Sequence of chain 1.E:
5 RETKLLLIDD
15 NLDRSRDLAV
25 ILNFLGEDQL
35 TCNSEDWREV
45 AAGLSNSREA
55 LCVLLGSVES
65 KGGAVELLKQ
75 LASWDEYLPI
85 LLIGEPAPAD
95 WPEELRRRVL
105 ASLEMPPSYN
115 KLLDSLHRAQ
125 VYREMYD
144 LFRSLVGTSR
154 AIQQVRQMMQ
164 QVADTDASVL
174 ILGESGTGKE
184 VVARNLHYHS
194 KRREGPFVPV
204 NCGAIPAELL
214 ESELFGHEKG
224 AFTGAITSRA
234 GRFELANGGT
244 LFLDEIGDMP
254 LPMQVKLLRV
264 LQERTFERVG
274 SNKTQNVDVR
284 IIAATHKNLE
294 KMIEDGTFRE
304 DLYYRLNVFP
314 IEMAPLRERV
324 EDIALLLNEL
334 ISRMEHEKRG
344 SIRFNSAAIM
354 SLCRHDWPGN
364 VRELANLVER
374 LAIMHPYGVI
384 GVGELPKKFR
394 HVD

Sequence of chain 1.A:
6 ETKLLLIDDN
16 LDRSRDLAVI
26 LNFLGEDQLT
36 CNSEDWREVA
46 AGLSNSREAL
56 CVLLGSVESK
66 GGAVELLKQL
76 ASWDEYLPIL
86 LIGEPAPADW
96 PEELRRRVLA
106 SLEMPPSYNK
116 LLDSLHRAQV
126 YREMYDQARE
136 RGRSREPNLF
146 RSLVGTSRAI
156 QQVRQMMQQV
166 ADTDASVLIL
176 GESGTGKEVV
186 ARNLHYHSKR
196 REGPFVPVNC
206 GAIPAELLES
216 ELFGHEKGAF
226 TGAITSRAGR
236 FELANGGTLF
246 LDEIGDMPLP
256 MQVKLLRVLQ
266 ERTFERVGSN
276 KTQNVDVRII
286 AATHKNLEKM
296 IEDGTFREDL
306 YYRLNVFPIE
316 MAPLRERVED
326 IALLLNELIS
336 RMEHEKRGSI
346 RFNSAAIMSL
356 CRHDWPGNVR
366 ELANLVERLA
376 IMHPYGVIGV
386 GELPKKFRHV

Binding-site contacts:
Ligand atom N2 contacts residue SER335 of chain 1.A at 3.5 Å (h-bond).
Ligand atom C6 contacts residue ARG336 of chain 1.A at 3.6 Å.
Ligand atom O4' contacts residue HIS339 of chain 1.A at 3.3 Å (h-bond).
Ligand atom C6 contacts residue ARG146 of chain 1.A at 3.4 Å.
Ligand atom C2 contacts residue ARG146 of chain 1.A at 3.5 Å.
Ligand atom C8 contacts residue ARG140 of chain 1.A at 3.6 Å.
Ligand atom C61 contacts residue C2E1 of chain 1.G at 3.2 Å.
Ligand atom C51 contacts residue C2E1 of chain 1.G at 3.3 Å.
Ligand atom O61 contacts residue C2E1 of chain 1.G at 3.0 Å.
Ligand atom O2P contacts residue C2E1 of chain 1.G at 2.9 Å (h-bond).
Ligand atom O61 contacts residue ARG153 of chain 1.E at 2.3 Å (salt-bridge).
Ligand atom C5 contacts residue ARG140 of chain 1.A at 3.5 Å.
Ligand atom N7 contacts residue ARG140 of chain 1.A at 2.9 Å (salt-bridge).
Ligand atom C1' contacts residue HIS339 of chain 1.A at 3.2 Å.
Ligand atom N7 contacts residue C2E1 of chain 1.G at 3.4 Å.
Ligand atom O6 contacts residue ARG140 of chain 1.A at 3.0 Å (salt-bridge).
Ligand atom C4 contacts residue ARG146 of chain 1.A at 3.4 Å.
Ligand atom C61 contacts residue ARG153 of chain 1.E at 3.3 Å.
Ligand atom N1 contacts residue GLU332 of chain 1.A at 2.9 Å (salt-bridge).
Ligand atom C41 contacts residue C2E1 of chain 1.G at 3.6 Å.
Ligand atom N71 contacts residue ARG153 of chain 1.E at 3.7 Å.
Ligand atom O6 contacts residue GLU332 of chain 1.A at 3.4 Å (salt-bridge).
Ligand atom N71 contacts residue C2E1 of chain 1.G at 3.0 Å (h-bond).
Ligand atom N1 contacts residue ARG146 of chain 1.A at 3.2 Å (salt-bridge).
Ligand atom N9 contacts residue ARG146 of chain 1.A at 3.7 Å.
Ligand atom N91 contacts residue C2E1 of chain 1.G at 3.5 Å (h-bond).
Ligand atom O6 contacts residue ARG146 of chain 1.A at 3.6 Å.
Ligand atom C21 contacts residue C2E1 of chain 1.G at 3.5 Å.
Ligand atom N21 contacts residue C2E1 of chain 1.G at 3.2 Å (h-bond).
Ligand atom O6 contacts residue ARG336 of chain 1.A at 3.2 Å.
Ligand atom C5 contacts residue ARG146 of chain 1.A at 3.7 Å.
Ligand atom C8 contacts residue C2E1 of chain 1.G at 3.2 Å.
Ligand atom N11 contacts residue C2E1 of chain 1.G at 2.9 Å (h-bond).
Ligand atom N2 contacts residue GLU324 of chain 1.E at 3.2 Å (salt-bridge).
Ligand atom C6 contacts residue GLU332 of chain 1.A at 3.6 Å.
Ligand atom O11 contacts residue ARG146 of chain 1.A at 3.3 Å (salt-bridge).
Ligand atom C81 contacts residue C2E1 of chain 1.G at 3.0 Å.
Ligand atom N3 contacts residue ARG146 of chain 1.A at 3.5 Å (salt-bridge).
Ligand atom C6 contacts residue ARG140 of chain 1.A at 3.6 Å.
Ligand atom C2' contacts residue ARG146 of chain 1.A at 3.7 Å.

This protein binds this small molecule.
Small molecule (SMILES): Nc1nc2c(ncn2[C@@H]2O[C@@H]3CO[P](=O)(O)O[C@H]4[C@@H](O)[C@H](n5cnc6c(=O)[nH]c(N)nc65)O[C@@H]4CO[P](=O)(O)O[C@H]3[C@H]2O)c(=O)[nH]1